The small molecule below binds the protein below.
Small molecule (SMILES): CC(=O)N[C@H]1[C@H](O[C@H]2[C@H](O)[C@@H](NC(C)=O)CO[C@@H]2CO[C@@H]2O[C@@H](C)[C@@H](O)[C@@H](O)[C@@H]2O)O[C@H](CO)[C@@H](O[C@@H]2O[C@H](CO[C@H]3O[C@H](CO)[C@@H](O)[C@H](O)[C@@H]3O)[C@@H](O)[C@H](O)[C@@H]2O)[C@@H]1O

Sequence of chain 1.A:
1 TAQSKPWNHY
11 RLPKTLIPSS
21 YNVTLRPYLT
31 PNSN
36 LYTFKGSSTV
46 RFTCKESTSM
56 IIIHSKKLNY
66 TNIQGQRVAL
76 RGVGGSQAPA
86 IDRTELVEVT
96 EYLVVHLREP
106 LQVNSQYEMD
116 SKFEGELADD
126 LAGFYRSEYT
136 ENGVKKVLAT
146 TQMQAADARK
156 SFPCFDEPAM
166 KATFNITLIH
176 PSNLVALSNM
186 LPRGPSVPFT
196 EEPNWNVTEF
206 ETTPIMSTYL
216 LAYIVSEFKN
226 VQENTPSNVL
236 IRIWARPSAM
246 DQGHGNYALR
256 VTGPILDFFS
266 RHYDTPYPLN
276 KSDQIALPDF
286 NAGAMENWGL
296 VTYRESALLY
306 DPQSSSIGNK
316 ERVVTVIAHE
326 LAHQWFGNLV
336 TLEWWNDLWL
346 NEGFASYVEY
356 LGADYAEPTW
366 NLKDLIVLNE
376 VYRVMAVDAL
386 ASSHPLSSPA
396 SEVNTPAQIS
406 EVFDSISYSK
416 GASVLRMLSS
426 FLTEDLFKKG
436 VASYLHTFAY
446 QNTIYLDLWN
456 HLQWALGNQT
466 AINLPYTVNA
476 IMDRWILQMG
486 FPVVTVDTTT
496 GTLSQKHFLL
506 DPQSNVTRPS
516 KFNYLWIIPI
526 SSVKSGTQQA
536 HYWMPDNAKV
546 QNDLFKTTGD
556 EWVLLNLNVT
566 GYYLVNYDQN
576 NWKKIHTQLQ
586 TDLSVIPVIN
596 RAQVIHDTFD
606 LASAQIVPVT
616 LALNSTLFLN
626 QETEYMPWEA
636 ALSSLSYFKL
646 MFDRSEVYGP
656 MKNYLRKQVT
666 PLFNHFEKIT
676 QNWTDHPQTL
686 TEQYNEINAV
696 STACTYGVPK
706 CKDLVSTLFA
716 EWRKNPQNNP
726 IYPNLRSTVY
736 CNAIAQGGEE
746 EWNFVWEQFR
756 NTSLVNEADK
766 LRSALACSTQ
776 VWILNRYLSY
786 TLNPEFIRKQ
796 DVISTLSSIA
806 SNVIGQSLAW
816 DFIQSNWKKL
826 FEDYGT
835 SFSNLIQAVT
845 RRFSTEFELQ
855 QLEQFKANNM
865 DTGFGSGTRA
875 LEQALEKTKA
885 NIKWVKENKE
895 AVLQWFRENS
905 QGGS

Binding-site contacts:
Ligand atom C2 contacts residue TRP459 of chain 1.A at 3.8 Å (hydrophobic).
Ligand atom C1 contacts residue TRP459 of chain 1.A at 3.5 Å (hydrophobic).
Ligand atom C1 contacts residue ASN463 of chain 1.A at 1.4 Å.
Ligand atom C8 contacts residue HIS456 of chain 1.A at 4.4 Å.
Ligand atom C8 contacts residue ASN463 of chain 1.A at 4.4 Å.
Ligand atom O2 contacts residue SER438 of chain 1.A at 3.0 Å (h-bond).
Ligand atom O3 contacts residue SER438 of chain 1.A at 4.1 Å.
Ligand atom C6 contacts residue TRP459 of chain 1.A at 4.0 Å (hydrophobic).
Ligand atom C3 contacts residue TRP459 of chain 1.A at 3.8 Å (hydrophobic).
Ligand atom N2 contacts residue TRP459 of chain 1.A at 3.8 Å.
Ligand atom O5 contacts residue ASN463 of chain 1.A at 2.4 Å (h-bond).
Ligand atom C5 contacts residue TRP459 of chain 1.A at 3.9 Å (hydrophobic).
Ligand atom C8 contacts residue GLY462 of chain 1.A at 3.6 Å.
Ligand atom O2 contacts residue THR442 of chain 1.A at 3.8 Å.
Ligand atom C5 contacts residue ASN463 of chain 1.A at 3.6 Å.
Ligand atom O3 contacts residue TRP459 of chain 1.A at 4.3 Å.
Ligand atom C4 contacts residue TRP459 of chain 1.A at 3.9 Å (hydrophobic).
Ligand atom C7 contacts residue GLY462 of chain 1.A at 3.8 Å.
Ligand atom O6 contacts residue SER438 of chain 1.A at 3.4 Å (h-bond).
Ligand atom O7 contacts residue ASN463 of chain 1.A at 4.0 Å.
Ligand atom C7 contacts residue ASN463 of chain 1.A at 3.7 Å.
Ligand atom N2 contacts residue ASN463 of chain 1.A at 2.9 Å (h-bond).
Ligand atom O5 contacts residue TRP459 of chain 1.A at 3.6 Å.
Ligand atom O7 contacts residue TRP459 of chain 1.A at 3.5 Å (h-bond).
Ligand atom O3 contacts residue HIS441 of chain 1.A at 4.5 Å.
Ligand atom C2 contacts residue ASN463 of chain 1.A at 2.5 Å.
Ligand atom N2 contacts residue GLY462 of chain 1.A at 4.5 Å.
Ligand atom O4 contacts residue TRP459 of chain 1.A at 4.4 Å.
Ligand atom C3 contacts residue ASN463 of chain 1.A at 3.8 Å.
Ligand atom O7 contacts residue GLY462 of chain 1.A at 3.5 Å.
Ligand atom O4 contacts residue THR442 of chain 1.A at 3.9 Å.
Ligand atom C7 contacts residue TRP459 of chain 1.A at 4.1 Å (hydrophobic).
Ligand atom C4 contacts residue ASN463 of chain 1.A at 4.3 Å.
Ligand atom O6 contacts residue TRP459 of chain 1.A at 4.2 Å.
Ligand atom C2 contacts residue SER438 of chain 1.A at 3.8 Å.
Ligand atom C1 contacts residue SER438 of chain 1.A at 4.2 Å.
Ligand atom C8 contacts residue THR442 of chain 1.A at 3.6 Å.
Ligand atom C6 contacts residue SER438 of chain 1.A at 4.0 Å.
Ligand atom C6 contacts residue ASN463 of chain 1.A at 4.1 Å.
Ligand atom C3 contacts residue SER438 of chain 1.A at 3.8 Å.